Binding-site contacts:
Ligand atom O18 contacts residue LYS941 of chain 1.A at 3.5 Å (salt-bridge).
Ligand atom C17 contacts residue GLY912 of chain 1.A at 3.2 Å.
Ligand atom C23 contacts residue PHE1002 of chain 1.A at 3.1 Å (hydrophobic).
Ligand atom C25 contacts residue GLN809 of chain 1.A at 3.3 Å.
Ligand atom C09 contacts residue TYR1021 of chain 1.A at 3.5 Å (hydrophobic).
Ligand atom N07 contacts residue GLY912 of chain 1.A at 2.7 Å (h-bond).
Ligand atom C28 contacts residue LEU812 of chain 1.A at 3.4 Å (hydrophobic).
Ligand atom C06 contacts residue PHE937 of chain 1.A at 3.6 Å (hydrophobic).
Ligand atom F27 contacts residue GLN809 of chain 1.A at 2.7 Å.
Ligand atom C19 contacts residue ILE1022 of chain 1.A at 3.6 Å (hydrophobic).
Ligand atom N07 contacts residue LEU911 of chain 1.A at 3.0 Å (h-bond).
Ligand atom C17 contacts residue LYS941 of chain 1.A at 3.4 Å.
Ligand atom C15 contacts residue TYR1021 of chain 1.A at 3.3 Å (hydrophobic).
Ligand atom C28 contacts residue GLN809 of chain 1.A at 3.6 Å.
Ligand atom C28 contacts residue THR813 of chain 1.A at 3.6 Å.
Ligand atom C09 contacts residue GLY912 of chain 1.A at 3.5 Å.
Ligand atom C08 contacts residue LYS941 of chain 1.A at 3.8 Å.
Ligand atom N05 contacts residue LEU911 of chain 1.A at 2.7 Å (h-bond).
Ligand atom C01 contacts residue LEU938 of chain 1.A at 3.4 Å (hydrophobic).
Ligand atom N07 contacts residue PHE937 of chain 1.A at 3.4 Å.
Ligand atom O13 contacts residue HIS940 of chain 1.A at 3.5 Å (h-bond).
Ligand atom C21 contacts residue ILE1022 of chain 1.A at 3.2 Å (hydrophobic).
Ligand atom N05 contacts residue PHE937 of chain 1.A at 3.1 Å.
Ligand atom C01 contacts residue PHE937 of chain 1.A at 3.6 Å (hydrophobic).
Ligand atom C24 contacts residue PHE937 of chain 1.A at 3.4 Å (hydrophobic).
Ligand atom C26 contacts residue GLN809 of chain 1.A at 3.1 Å.
Ligand atom C20 contacts residue ILE1022 of chain 1.A at 3.2 Å (hydrophobic).
Ligand atom C12 contacts residue LYS941 of chain 1.A at 3.2 Å.
Ligand atom C02 contacts residue PHE937 of chain 1.A at 3.3 Å (hydrophobic).
Ligand atom C16 contacts residue LYS941 of chain 1.A at 3.0 Å.
Ligand atom C20 contacts residue PHE1002 of chain 1.A at 3.4 Å (hydrophobic).
Ligand atom C03 contacts residue PHE937 of chain 1.A at 3.6 Å (hydrophobic).
Ligand atom C10 contacts residue LYS941 of chain 1.A at 3.7 Å.
Ligand atom C08 contacts residue GLY912 of chain 1.A at 2.8 Å.
Ligand atom C11 contacts residue LYS941 of chain 1.A at 3.2 Å.
Ligand atom C17 contacts residue LEU938 of chain 1.A at 3.8 Å (hydrophobic).
Ligand atom C06 contacts residue LEU911 of chain 1.A at 3.3 Å (hydrophobic).
Ligand atom O22 contacts residue PHE1002 of chain 1.A at 3.0 Å.
Ligand atom O13 contacts residue LYS941 of chain 1.A at 3.2 Å.
Ligand atom C29 contacts residue PHE1002 of chain 1.A at 3.1 Å (hydrophobic).

This small molecule binds to this protein.
Small molecule (SMILES): Cc1c([C@@H](NC(=O)Nc2ccc3c(c2)CNC3=O)C(C)C)oc2ccc(F)cc12

Sequence of chain 1.A:
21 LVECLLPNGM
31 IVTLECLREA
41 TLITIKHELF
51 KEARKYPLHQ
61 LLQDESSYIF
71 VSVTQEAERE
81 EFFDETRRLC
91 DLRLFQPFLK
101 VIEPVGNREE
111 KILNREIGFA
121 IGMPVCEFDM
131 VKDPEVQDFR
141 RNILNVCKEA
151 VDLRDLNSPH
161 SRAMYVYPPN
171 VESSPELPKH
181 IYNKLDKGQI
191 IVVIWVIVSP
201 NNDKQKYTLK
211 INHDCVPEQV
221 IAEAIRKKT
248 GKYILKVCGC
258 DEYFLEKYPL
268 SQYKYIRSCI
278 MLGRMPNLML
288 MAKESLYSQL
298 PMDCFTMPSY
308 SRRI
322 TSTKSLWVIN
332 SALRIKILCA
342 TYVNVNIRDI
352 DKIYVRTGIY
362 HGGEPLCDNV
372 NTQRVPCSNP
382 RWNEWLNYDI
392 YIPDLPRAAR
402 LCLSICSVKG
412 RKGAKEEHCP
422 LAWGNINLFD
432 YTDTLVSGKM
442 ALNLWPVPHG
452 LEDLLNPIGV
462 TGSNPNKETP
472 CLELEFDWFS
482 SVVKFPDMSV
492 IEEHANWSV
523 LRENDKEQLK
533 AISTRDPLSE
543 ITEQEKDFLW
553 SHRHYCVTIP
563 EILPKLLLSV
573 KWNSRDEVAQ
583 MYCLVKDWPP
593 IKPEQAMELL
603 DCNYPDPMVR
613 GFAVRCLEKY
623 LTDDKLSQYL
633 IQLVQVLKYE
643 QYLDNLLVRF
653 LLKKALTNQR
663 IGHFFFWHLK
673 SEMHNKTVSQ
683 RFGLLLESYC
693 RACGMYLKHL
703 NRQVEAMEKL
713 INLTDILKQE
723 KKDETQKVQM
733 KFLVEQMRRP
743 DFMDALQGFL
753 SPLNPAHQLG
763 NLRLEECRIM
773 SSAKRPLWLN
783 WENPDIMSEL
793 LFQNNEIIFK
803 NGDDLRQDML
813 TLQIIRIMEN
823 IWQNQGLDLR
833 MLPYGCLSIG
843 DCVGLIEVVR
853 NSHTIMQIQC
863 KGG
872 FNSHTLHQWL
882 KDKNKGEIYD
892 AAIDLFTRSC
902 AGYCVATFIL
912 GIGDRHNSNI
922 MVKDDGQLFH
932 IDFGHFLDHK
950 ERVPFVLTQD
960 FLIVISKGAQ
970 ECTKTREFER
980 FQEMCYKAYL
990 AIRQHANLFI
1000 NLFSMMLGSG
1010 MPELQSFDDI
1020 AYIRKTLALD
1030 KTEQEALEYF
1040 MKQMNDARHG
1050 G